Binding-site contacts:
Ligand atom CAA contacts residue THR82 of chain 1.E at 3.7 Å.
Ligand atom CB contacts residue THR82 of chain 1.E at 4.1 Å.
Ligand atom C contacts residue TRP97 of chain 1.E at 4.0 Å (hydrophobic).
Ligand atom NAB contacts residue ASP83 of chain 1.E at 3.4 Å (salt-bridge).
Ligand atom CAR contacts residue THR82 of chain 1.E at 3.9 Å.
Ligand atom CAM contacts residue LEU81 of chain 1.E at 3.4 Å (hydrophobic).
Ligand atom CAI contacts residue LEU81 of chain 1.E at 3.4 Å (hydrophobic).
Ligand atom OAE contacts residue THR82 of chain 1.E at 3.6 Å (h-bond).
Ligand atom CAA contacts residue TRP84 of chain 1.E at 3.3 Å (hydrophobic).
Ligand atom OAF contacts residue THR82 of chain 1.E at 3.0 Å (h-bond).
Ligand atom CBA contacts residue THR82 of chain 1.E at 4.0 Å.
Ligand atom N contacts residue ASP83 of chain 1.E at 3.4 Å (salt-bridge).
Ligand atom CAI contacts residue LYS71 of chain 1.E at 3.6 Å.
Ligand atom CAJ contacts residue LYS71 of chain 1.E at 4.0 Å.
Ligand atom CBF contacts residue TRP97 of chain 1.E at 3.8 Å (hydrophobic).
Ligand atom CAM contacts residue GLY80 of chain 1.E at 3.5 Å.
Ligand atom OAF contacts residue LEU81 of chain 1.E at 3.4 Å.
Ligand atom N contacts residue GLU88 of chain 1.E at 2.9 Å (salt-bridge).
Ligand atom CAG contacts residue LYS71 of chain 1.E at 3.6 Å.
Ligand atom NAX contacts residue THR82 of chain 1.E at 2.8 Å (h-bond).
Ligand atom CBI contacts residue GLY80 of chain 1.E at 3.7 Å.
Ligand atom CAG contacts residue LEU66 of chain 1.E at 3.5 Å (hydrophobic).
Ligand atom CA contacts residue GLU88 of chain 1.E at 3.8 Å.
Ligand atom CB contacts residue GLN93 of chain 1.E at 3.4 Å.
Ligand atom CA contacts residue THR82 of chain 1.E at 3.4 Å.
Ligand atom O contacts residue TRP97 of chain 1.E at 3.1 Å.
Ligand atom CAI contacts residue GLY80 of chain 1.E at 3.8 Å.
Ligand atom C contacts residue THR82 of chain 1.E at 3.5 Å.
Ligand atom CA contacts residue ASP83 of chain 1.E at 3.4 Å.
Ligand atom CBH contacts residue THR82 of chain 1.E at 3.9 Å.
Ligand atom CAA contacts residue LEU81 of chain 1.E at 3.8 Å (hydrophobic).
Ligand atom CB contacts residue TRP97 of chain 1.E at 4.1 Å (hydrophobic).
Ligand atom CAR contacts residue ASP83 of chain 1.E at 3.7 Å.
Ligand atom CAJ contacts residue LEU66 of chain 1.E at 3.8 Å (hydrophobic).
Ligand atom CBH contacts residue TRP97 of chain 1.E at 3.9 Å (hydrophobic).
Ligand atom CB contacts residue GLU88 of chain 1.E at 3.9 Å.
Ligand atom NAW contacts residue GLY80 of chain 1.E at 3.7 Å.
Ligand atom CAI contacts residue VAL72 of chain 1.E at 3.6 Å (hydrophobic).
Ligand atom CAM contacts residue THR82 of chain 1.E at 3.8 Å.
Ligand atom CAG contacts residue VAL72 of chain 1.E at 3.9 Å (hydrophobic).

A small-molecule ligand and the protein it binds are described below.
Small molecule (SMILES): CC[C@H](N)C(=O)N[C@@H]1C(=O)N2[C@@H](CC[C@@H]1CN)CC[C@H]2C(=O)NC(c1ccccc1)c1ccccc1

Sequence of chain 1.E:
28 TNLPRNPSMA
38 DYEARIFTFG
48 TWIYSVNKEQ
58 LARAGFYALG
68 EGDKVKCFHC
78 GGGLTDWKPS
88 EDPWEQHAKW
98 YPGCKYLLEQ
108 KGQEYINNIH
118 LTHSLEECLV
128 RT